This protein binds this small molecule.
Small molecule (SMILES): COc1ccccc1[C@@H](NS(=O)(=O)c1ccc2[nH]c(=O)ccc2c1)C(=O)N(CC(=O)O)Cc1cccs1

Binding-site contacts:
Ligand atom C24 contacts residue LEU558 of chain 1.A at 3.7 Å (hydrophobic).
Ligand atom O35 contacts residue LYS590 of chain 1.A at 2.8 Å (salt-bridge).
Ligand atom O01 contacts residue ARG596 of chain 1.A at 2.7 Å (salt-bridge).
Ligand atom O35 contacts residue PRO251 of chain 1.A at 3.6 Å.
Ligand atom C24 contacts residue PHE529 of chain 1.A at 3.3 Å (hydrophobic).
Ligand atom O19 contacts residue PHE560 of chain 1.A at 3.6 Å.
Ligand atom C06 contacts residue HIS593 of chain 1.A at 3.5 Å.
Ligand atom C27 contacts residue PRO251 of chain 1.A at 3.7 Å (hydrophobic).
Ligand atom C24 contacts residue GLN531 of chain 1.A at 3.8 Å.
Ligand atom C04 contacts residue ALA588 of chain 1.A at 3.5 Å (hydrophobic).
Ligand atom C32 contacts residue HIS250 of chain 1.A at 3.6 Å.
Ligand atom O18 contacts residue PHE560 of chain 1.A at 3.8 Å.
Ligand atom C07 contacts residue HIS593 of chain 1.A at 3.2 Å.
Ligand atom O35 contacts residue HIS254 of chain 1.A at 3.2 Å (h-bond).
Ligand atom O01 contacts residue LEU558 of chain 1.A at 3.5 Å.
Ligand atom C30 contacts residue GLN531 of chain 1.A at 3.8 Å.
Ligand atom C23 contacts residue GLN531 of chain 1.A at 3.3 Å.
Ligand atom C05 contacts residue HIS593 of chain 1.A at 3.8 Å.
Ligand atom N03 contacts residue ALA588 of chain 1.A at 2.7 Å (h-bond).
Ligand atom C28 contacts residue PRO251 of chain 1.A at 3.7 Å (hydrophobic).
Ligand atom C17 contacts residue PHE560 of chain 1.A at 3.5 Å (hydrophobic).
Ligand atom O01 contacts residue VAL587 of chain 1.A at 3.4 Å.
Ligand atom O01 contacts residue ALA588 of chain 1.A at 2.7 Å (h-bond).
Ligand atom C02 contacts residue ARG596 of chain 1.A at 3.9 Å.
Ligand atom C20 contacts residue PHE560 of chain 1.A at 3.9 Å (hydrophobic).
Ligand atom C16 contacts residue PHE560 of chain 1.A at 3.7 Å (hydrophobic).
Ligand atom O01 contacts residue HIS593 of chain 1.A at 3.8 Å.
Ligand atom C37 contacts residue ALA588 of chain 1.A at 3.4 Å (hydrophobic).
Ligand atom N12 contacts residue PRO251 of chain 1.A at 3.5 Å.
Ligand atom C34 contacts residue PRO251 of chain 1.A at 3.8 Å (hydrophobic).
Ligand atom C02 contacts residue ALA588 of chain 1.A at 3.4 Å (hydrophobic).
Ligand atom C07 contacts residue LEU558 of chain 1.A at 3.7 Å (hydrophobic).
Ligand atom C04 contacts residue HIS593 of chain 1.A at 3.8 Å.
Ligand atom O29 contacts residue PRO251 of chain 1.A at 3.8 Å.
Ligand atom C02 contacts residue HIS593 of chain 1.A at 3.5 Å.
Ligand atom N03 contacts residue VAL587 of chain 1.A at 3.7 Å.
Ligand atom S25 contacts residue LEU558 of chain 1.A at 3.6 Å.
Ligand atom N03 contacts residue HIS593 of chain 1.A at 3.4 Å.
Ligand atom O11 contacts residue PRO251 of chain 1.A at 3.7 Å.
Ligand atom C22 contacts residue GLN531 of chain 1.A at 3.4 Å.

Sequence of chain 1.A:
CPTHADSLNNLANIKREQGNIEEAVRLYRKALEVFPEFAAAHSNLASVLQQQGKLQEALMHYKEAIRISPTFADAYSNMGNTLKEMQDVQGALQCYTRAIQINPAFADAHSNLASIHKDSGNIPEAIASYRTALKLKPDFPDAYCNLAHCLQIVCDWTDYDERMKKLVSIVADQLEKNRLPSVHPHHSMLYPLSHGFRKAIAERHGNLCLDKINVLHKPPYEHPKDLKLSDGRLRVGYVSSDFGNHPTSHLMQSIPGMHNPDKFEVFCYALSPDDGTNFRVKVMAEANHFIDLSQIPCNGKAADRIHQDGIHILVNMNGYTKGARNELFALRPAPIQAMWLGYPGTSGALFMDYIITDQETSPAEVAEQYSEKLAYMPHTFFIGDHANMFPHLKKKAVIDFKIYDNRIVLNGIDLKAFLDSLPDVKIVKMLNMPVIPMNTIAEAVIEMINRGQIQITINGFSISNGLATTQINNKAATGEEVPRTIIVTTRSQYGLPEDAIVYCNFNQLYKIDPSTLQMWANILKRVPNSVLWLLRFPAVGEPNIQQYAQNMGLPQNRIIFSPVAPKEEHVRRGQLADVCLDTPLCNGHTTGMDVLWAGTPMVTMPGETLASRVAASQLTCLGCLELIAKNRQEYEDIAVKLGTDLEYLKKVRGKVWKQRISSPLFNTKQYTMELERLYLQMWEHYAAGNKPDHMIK

Sequence of chain 1.B:
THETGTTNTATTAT